Sequence of chain 51.B:
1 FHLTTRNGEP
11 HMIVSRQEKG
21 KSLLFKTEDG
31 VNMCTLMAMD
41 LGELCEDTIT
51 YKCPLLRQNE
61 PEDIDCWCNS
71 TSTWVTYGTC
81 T

Binding-site contacts:
Ligand atom C6 contacts residue MET33 of chain 51.B at 3.5 Å (hydrophobic).
Ligand atom C4 contacts residue NAG1 of chain 51.R at 3.2 Å.
Ligand atom N2 contacts residue ASN69 of chain 51.B at 4.3 Å.
Ligand atom C4 contacts residue VAL31 of chain 51.B at 3.8 Å (hydrophobic).
Ligand atom C3 contacts residue NAG1 of chain 51.R at 3.7 Å.
Ligand atom C8 contacts residue SER70 of chain 51.B at 3.7 Å.
Ligand atom C6 contacts residue NAG1 of chain 51.R at 4.3 Å.
Ligand atom C1 contacts residue ASN69 of chain 51.B at 2.7 Å.
Ligand atom O7 contacts residue ASN69 of chain 51.B at 3.8 Å.
Ligand atom C7 contacts residue ASN69 of chain 51.B at 3.8 Å.
Ligand atom C5 contacts residue NAG1 of chain 51.R at 4.3 Å.
Ligand atom C3 contacts residue VAL31 of chain 51.B at 3.0 Å (hydrophobic).
Ligand atom O1 contacts residue ASN69 of chain 51.B at 2.1 Å (h-bond).
Ligand atom O3 contacts residue VAL31 of chain 51.B at 3.6 Å.
Ligand atom O1 contacts residue VAL31 of chain 51.B at 3.4 Å (h-bond).
Ligand atom C2 contacts residue ASN69 of chain 51.B at 4.2 Å.
Ligand atom C6 contacts residue ASN69 of chain 51.B at 4.4 Å.
Ligand atom N2 contacts residue VAL31 of chain 51.B at 4.0 Å.
Ligand atom C7 contacts residue SER70 of chain 51.B at 4.4 Å.
Ligand atom O6 contacts residue NAG1 of chain 51.R at 3.0 Å.
Ligand atom O1 contacts residue MET33 of chain 51.B at 3.9 Å.
Ligand atom C5 contacts residue ASN69 of chain 51.B at 3.7 Å.
Ligand atom C5 contacts residue VAL31 of chain 51.B at 4.2 Å (hydrophobic).
Ligand atom O5 contacts residue ASN69 of chain 51.B at 2.8 Å (h-bond).
Ligand atom O3 contacts residue NAG1 of chain 51.R at 2.6 Å (h-bond).
Ligand atom C1 contacts residue VAL31 of chain 51.B at 4.3 Å (hydrophobic).
Ligand atom C8 contacts residue ASN69 of chain 51.B at 3.4 Å.
Ligand atom O4 contacts residue VAL31 of chain 51.B at 3.3 Å.
Ligand atom C2 contacts residue VAL31 of chain 51.B at 4.0 Å (hydrophobic).
Ligand atom C5 contacts residue MET33 of chain 51.B at 3.7 Å (hydrophobic).
Ligand atom C6 contacts residue LEU24 of chain 51.B at 4.5 Å (hydrophobic).
Ligand atom C8 contacts residue ARG57 of chain 51.B at 4.2 Å.
Ligand atom O5 contacts residue MET33 of chain 51.B at 4.2 Å.
Ligand atom O4 contacts residue NAG1 of chain 51.R at 3.0 Å.
Ligand atom O1 contacts residue SER70 of chain 51.B at 4.2 Å.

The protein below binds the small molecule below.
Small molecule (SMILES): CC(=O)N[C@@H]1[C@@H](O)[C@H](O)[C@@H](CO)O[C@H]1O